Binding-site contacts:
Ligand atom N2 contacts residue ASN225 of chain 1.A at 2.8 Å (h-bond).
Ligand atom O5 contacts residue HIS223 of chain 1.A at 4.5 Å.
Ligand atom C5 contacts residue LYS218 of chain 1.A at 3.7 Å.
Ligand atom O5 contacts residue LYS218 of chain 1.A at 3.4 Å (salt-bridge).
Ligand atom O6 contacts residue LYS218 of chain 1.A at 4.0 Å.
Ligand atom O5 contacts residue ASN225 of chain 1.A at 2.4 Å (h-bond).
Ligand atom C3 contacts residue LYS218 of chain 1.A at 4.5 Å.
Ligand atom C5 contacts residue ASN225 of chain 1.A at 3.7 Å.
Ligand atom C8 contacts residue ASN225 of chain 1.A at 3.4 Å.
Ligand atom O7 contacts residue ASN225 of chain 1.A at 3.2 Å.
Ligand atom C6 contacts residue LYS218 of chain 1.A at 3.5 Å.
Ligand atom C2 contacts residue LYS218 of chain 1.A at 4.2 Å.
Ligand atom C4 contacts residue LYS218 of chain 1.A at 3.7 Å.
Ligand atom C1 contacts residue LYS218 of chain 1.A at 4.2 Å.
Ligand atom O6 contacts residue HIS223 of chain 1.A at 3.1 Å.
Ligand atom O6 contacts residue LYS224 of chain 1.A at 3.9 Å.
Ligand atom C1 contacts residue ASN225 of chain 1.A at 1.4 Å.
Ligand atom O5 contacts residue LYS224 of chain 1.A at 4.2 Å.
Ligand atom C3 contacts residue ASN225 of chain 1.A at 3.8 Å.
Ligand atom C7 contacts residue ASN225 of chain 1.A at 2.9 Å.
Ligand atom C4 contacts residue ASN225 of chain 1.A at 4.2 Å.
Ligand atom C2 contacts residue ASN225 of chain 1.A at 2.5 Å.

Sequence of chain 1.A:
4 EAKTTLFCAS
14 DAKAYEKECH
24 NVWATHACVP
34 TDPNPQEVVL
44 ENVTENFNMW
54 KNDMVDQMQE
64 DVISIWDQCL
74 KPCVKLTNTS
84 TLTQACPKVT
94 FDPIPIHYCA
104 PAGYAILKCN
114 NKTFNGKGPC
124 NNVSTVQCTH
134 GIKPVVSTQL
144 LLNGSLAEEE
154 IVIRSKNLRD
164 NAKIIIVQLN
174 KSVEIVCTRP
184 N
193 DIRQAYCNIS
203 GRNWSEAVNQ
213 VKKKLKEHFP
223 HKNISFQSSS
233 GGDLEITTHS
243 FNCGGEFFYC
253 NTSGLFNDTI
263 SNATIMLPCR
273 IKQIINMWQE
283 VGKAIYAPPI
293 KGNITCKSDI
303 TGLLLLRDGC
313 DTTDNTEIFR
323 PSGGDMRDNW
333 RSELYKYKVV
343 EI

This protein binds this small molecule.
Small molecule (SMILES): CC(=O)N[C@@H]1[C@@H](O)[C@H](O)[C@@H](CO)O[C@H]1O